Binding-site contacts:
Ligand atom P contacts residue GLY248 of chain 1.H at 3.5 Å.
Ligand atom N1 contacts residue SER390 of chain 1.H at 2.6 Å (h-bond).
Ligand atom C4A contacts residue LYS101 of chain 1.H at 3.4 Å.
Ligand atom OP1 contacts residue GLY247 of chain 1.H at 3.1 Å (h-bond).
Ligand atom OP3 contacts residue SER249 of chain 1.H at 2.9 Å (h-bond).
Ligand atom OP2 contacts residue THR204 of chain 1.H at 2.6 Å (h-bond).
Ligand atom OXT contacts residue GLY127 of chain 1.H at 3.5 Å (h-bond).
Ligand atom O contacts residue HIS129 of chain 1.H at 3.5 Å.
Ligand atom C6 contacts residue ASN250 of chain 1.H at 3.4 Å.
Ligand atom C4A contacts residue GLY317 of chain 1.H at 3.5 Å.
Ligand atom C contacts residue THR124 of chain 1.H at 3.5 Å.
Ligand atom C contacts residue HIS129 of chain 1.H at 3.5 Å.
Ligand atom C6 contacts residue CYS244 of chain 1.H at 3.6 Å (hydrophobic).
Ligand atom C6 contacts residue GLU364 of chain 1.H at 3.6 Å.
Ligand atom OXT contacts residue GLN128 of chain 1.H at 2.7 Å (h-bond).
Ligand atom O contacts residue ALA126 of chain 1.H at 3.6 Å.
Ligand atom O contacts residue GLY125 of chain 1.H at 2.8 Å (h-bond).
Ligand atom N contacts residue LYS101 of chain 1.H at 3.4 Å.
Ligand atom OP4 contacts residue LYS101 of chain 1.H at 3.3 Å (salt-bridge).
Ligand atom C5A contacts residue LEU318 of chain 1.H at 3.6 Å (hydrophobic).
Ligand atom OP2 contacts residue LYS101 of chain 1.H at 3.4 Å (salt-bridge).
Ligand atom P contacts residue SER249 of chain 1.H at 3.2 Å.
Ligand atom CA contacts residue LYS101 of chain 1.H at 3.5 Å.
Ligand atom OP1 contacts residue GLY248 of chain 1.H at 2.7 Å (h-bond).
Ligand atom O3A contacts residue GLN128 of chain 1.H at 3.5 Å.
Ligand atom OP3 contacts residue HIS100 of chain 1.H at 3.2 Å (h-bond).
Ligand atom C2 contacts residue SER390 of chain 1.H at 3.6 Å.
Ligand atom N1 contacts residue HIS100 of chain 1.H at 3.6 Å.
Ligand atom OXT contacts residue THR124 of chain 1.H at 3.5 Å (h-bond).
Ligand atom OP3 contacts residue ASN250 of chain 1.H at 2.6 Å (h-bond).
Ligand atom C contacts residue ALA126 of chain 1.H at 3.6 Å (hydrophobic).
Ligand atom OP1 contacts residue SER249 of chain 1.H at 3.5 Å (h-bond).
Ligand atom OP1 contacts residue GLY246 of chain 1.H at 2.8 Å (h-bond).
Ligand atom O contacts residue THR124 of chain 1.H at 2.7 Å (h-bond).
Ligand atom OP2 contacts residue SER249 of chain 1.H at 2.5 Å (h-bond).
Ligand atom OP2 contacts residue GLY248 of chain 1.H at 3.2 Å (h-bond).
Ligand atom N1 contacts residue GLU364 of chain 1.H at 3.5 Å.
Ligand atom C6 contacts residue HIS100 of chain 1.H at 3.6 Å.
Ligand atom OXT contacts residue HIS129 of chain 1.H at 2.6 Å (h-bond).
Ligand atom C6 contacts residue SER390 of chain 1.H at 3.4 Å.

A protein and the small-molecule ligand that binds it are described below.
Small molecule (SMILES): C=C(NCc1c(COP(=O)(O)O)cnc(C)c1O)C(=O)O

Sequence of chain 1.H:
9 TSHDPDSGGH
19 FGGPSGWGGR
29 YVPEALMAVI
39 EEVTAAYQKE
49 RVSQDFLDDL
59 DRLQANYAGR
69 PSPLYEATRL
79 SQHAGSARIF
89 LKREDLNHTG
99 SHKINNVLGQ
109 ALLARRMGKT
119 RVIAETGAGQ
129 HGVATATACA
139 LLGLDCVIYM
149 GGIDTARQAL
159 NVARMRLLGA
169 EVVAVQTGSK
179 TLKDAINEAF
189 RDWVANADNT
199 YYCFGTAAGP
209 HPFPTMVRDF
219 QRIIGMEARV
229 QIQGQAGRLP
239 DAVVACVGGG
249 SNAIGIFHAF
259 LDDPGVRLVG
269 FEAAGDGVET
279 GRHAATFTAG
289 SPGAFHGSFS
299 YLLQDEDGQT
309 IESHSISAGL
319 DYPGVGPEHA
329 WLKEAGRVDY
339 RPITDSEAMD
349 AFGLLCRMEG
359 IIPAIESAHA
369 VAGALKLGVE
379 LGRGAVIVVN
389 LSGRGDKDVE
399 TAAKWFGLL